A small-molecule ligand and the protein it binds are described below.
Small molecule (SMILES): CC(C)C[C@@H](NC(=O)[C@H](C)NC(=O)CNC(=O)[C@@H](NC=O)C(C)C)C(=O)N[C@@H](C)C(=O)N[C@@H](C(=O)N[C@H](C(=O)N[C@@H](C(=O)N[C@@H](Cc1c[nH]c2ccccc12)C(=O)N[C@H](CC(C)C)C(=O)N[C@@H](Cc1c[nH]c2ccccc12)C(=O)N[C@H](CC(C)C)C(=O)N[C@@H](Cc1c[nH]c2ccccc12)C(=O)N[C@H](CC(C)C)C(=O)N[C@@H](Cc1c[nH]c2ccccc12)C(=O)NCCO)C(C)C)C(C)C)C(C)C

Sequence of chain 1.B:
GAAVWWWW

Binding-site contacts:
Ligand atom N contacts residue ALA3 of chain 1.B at 4.5 Å.
Ligand atom CD2 contacts residue FVA1 of chain 1.B at 4.2 Å.
Ligand atom O contacts residue DLE4 of chain 1.B at 3.3 Å.
Ligand atom CN contacts residue FVA1 of chain 1.B at 4.2 Å.
Ligand atom CA contacts residue DLE4 of chain 1.B at 4.0 Å.
Ligand atom C contacts residue ALA3 of chain 1.B at 4.4 Å (hydrophobic).
Ligand atom CA contacts residue FVA1 of chain 1.B at 4.0 Å.
Ligand atom CG1 contacts residue DLE4 of chain 1.B at 4.2 Å.
Ligand atom CA contacts residue GLY2 of chain 1.B at 4.5 Å.
Ligand atom CN contacts residue DVA6 of chain 1.B at 4.3 Å.
Ligand atom C contacts residue FVA1 of chain 1.B at 3.6 Å.
Ligand atom N contacts residue ALA5 of chain 1.B at 2.9 Å (h-bond).
Ligand atom CB contacts residue ALA5 of chain 1.B at 3.8 Å (hydrophobic).
Ligand atom CA contacts residue FVA1 of chain 1.B at 3.3 Å.
Ligand atom CG2 contacts residue ALA5 of chain 1.B at 4.0 Å (hydrophobic).
Ligand atom CD2 contacts residue GLY2 of chain 1.B at 4.0 Å.
Ligand atom CN contacts residue ALA5 of chain 1.B at 3.4 Å (hydrophobic).
Ligand atom N contacts residue FVA1 of chain 1.B at 3.8 Å.
Ligand atom O contacts residue ALA3 of chain 1.B at 2.9 Å (h-bond).
Ligand atom N contacts residue FVA1 of chain 1.B at 2.9 Å (h-bond).
Ligand atom CG1 contacts residue FVA1 of chain 1.B at 4.3 Å.
Ligand atom O contacts residue ALA3 of chain 1.B at 3.5 Å (h-bond).
Ligand atom CA contacts residue ALA3 of chain 1.B at 3.6 Å (hydrophobic).
Ligand atom C contacts residue ALA3 of chain 1.B at 3.7 Å (hydrophobic).
Ligand atom C contacts residue FVA1 of chain 1.B at 3.6 Å.
Ligand atom CA contacts residue ALA5 of chain 1.B at 4.0 Å (hydrophobic).
Ligand atom CB contacts residue FVA1 of chain 1.B at 3.8 Å.
Ligand atom C contacts residue DLE4 of chain 1.B at 4.3 Å.
Ligand atom CB contacts residue ALA3 of chain 1.B at 3.7 Å (hydrophobic).
Ligand atom O contacts residue GLY2 of chain 1.B at 3.7 Å.
Ligand atom CA contacts residue ALA3 of chain 1.B at 3.7 Å (hydrophobic).
Ligand atom N contacts residue ALA3 of chain 1.B at 2.9 Å (h-bond).
Ligand atom C contacts residue ALA3 of chain 1.B at 3.9 Å (hydrophobic).
Ligand atom O contacts residue FVA1 of chain 1.B at 2.9 Å (h-bond).
Ligand atom C contacts residue ALA5 of chain 1.B at 3.8 Å (hydrophobic).
Ligand atom N contacts residue DLE4 of chain 1.B at 4.4 Å.
Ligand atom O contacts residue ALA5 of chain 1.B at 2.9 Å (h-bond).